Binding-site contacts:
Ligand atom C1 contacts residue ASN489 of chain 1.B at 1.4 Å.
Ligand atom C7 contacts residue ARG547 of chain 1.A at 4.1 Å.
Ligand atom C5 contacts residue SER491 of chain 1.B at 3.9 Å.
Ligand atom O5 contacts residue ASN489 of chain 1.B at 2.4 Å (h-bond).
Ligand atom C1 contacts residue SER491 of chain 1.B at 4.0 Å.
Ligand atom C8 contacts residue ASP514 of chain 1.B at 3.7 Å.
Ligand atom C2 contacts residue ASN489 of chain 1.B at 2.5 Å.
Ligand atom C8 contacts residue ARG547 of chain 1.A at 3.8 Å.
Ligand atom N2 contacts residue ARG547 of chain 1.A at 4.4 Å.
Ligand atom O6 contacts residue SER467 of chain 1.B at 3.6 Å.
Ligand atom C1 contacts residue ASP465 of chain 1.B at 4.0 Å.
Ligand atom O3 contacts residue LYS454 of chain 1.B at 4.1 Å.
Ligand atom O5 contacts residue SER491 of chain 1.B at 3.9 Å.
Ligand atom C2 contacts residue ASP514 of chain 1.B at 3.7 Å.
Ligand atom N2 contacts residue ASN489 of chain 1.B at 2.8 Å (h-bond).
Ligand atom C5 contacts residue SER467 of chain 1.B at 4.3 Å.
Ligand atom O6 contacts residue SER404 of chain 1.B at 4.4 Å.
Ligand atom O5 contacts residue SER467 of chain 1.B at 3.4 Å (h-bond).
Ligand atom C1 contacts residue SER467 of chain 1.B at 4.3 Å.
Ligand atom C7 contacts residue ASP514 of chain 1.B at 3.7 Å.
Ligand atom O5 contacts residue ASP465 of chain 1.B at 4.0 Å.
Ligand atom C3 contacts residue ASN489 of chain 1.B at 3.8 Å.
Ligand atom C7 contacts residue ASN489 of chain 1.B at 3.5 Å.
Ligand atom C8 contacts residue LYS454 of chain 1.B at 3.7 Å.
Ligand atom C8 contacts residue CYS457 of chain 1.B at 3.9 Å (hydrophobic).
Ligand atom C4 contacts residue ASN489 of chain 1.B at 4.2 Å.
Ligand atom O3 contacts residue ARG547 of chain 1.A at 3.9 Å.
Ligand atom N2 contacts residue ASP514 of chain 1.B at 2.8 Å (salt-bridge).
Ligand atom C1 contacts residue ASP514 of chain 1.B at 3.6 Å.
Ligand atom O6 contacts residue LEU468 of chain 1.B at 4.4 Å.
Ligand atom C5 contacts residue ASN489 of chain 1.B at 3.6 Å.
Ligand atom O7 contacts residue ASN489 of chain 1.B at 3.8 Å.
Ligand atom C7 contacts residue LYS454 of chain 1.B at 3.9 Å.
Ligand atom O6 contacts residue LYS454 of chain 1.B at 4.4 Å.
Ligand atom C6 contacts residue SER467 of chain 1.B at 3.9 Å.
Ligand atom O7 contacts residue ILE453 of chain 1.B at 3.9 Å.
Ligand atom C8 contacts residue TYR512 of chain 1.B at 3.8 Å (hydrophobic).
Ligand atom O7 contacts residue LYS454 of chain 1.B at 3.0 Å (salt-bridge).
Ligand atom C3 contacts residue ASP514 of chain 1.B at 3.9 Å.
Ligand atom C8 contacts residue LEU468 of chain 1.B at 4.3 Å (hydrophobic).

Sequence of chain 1.A:
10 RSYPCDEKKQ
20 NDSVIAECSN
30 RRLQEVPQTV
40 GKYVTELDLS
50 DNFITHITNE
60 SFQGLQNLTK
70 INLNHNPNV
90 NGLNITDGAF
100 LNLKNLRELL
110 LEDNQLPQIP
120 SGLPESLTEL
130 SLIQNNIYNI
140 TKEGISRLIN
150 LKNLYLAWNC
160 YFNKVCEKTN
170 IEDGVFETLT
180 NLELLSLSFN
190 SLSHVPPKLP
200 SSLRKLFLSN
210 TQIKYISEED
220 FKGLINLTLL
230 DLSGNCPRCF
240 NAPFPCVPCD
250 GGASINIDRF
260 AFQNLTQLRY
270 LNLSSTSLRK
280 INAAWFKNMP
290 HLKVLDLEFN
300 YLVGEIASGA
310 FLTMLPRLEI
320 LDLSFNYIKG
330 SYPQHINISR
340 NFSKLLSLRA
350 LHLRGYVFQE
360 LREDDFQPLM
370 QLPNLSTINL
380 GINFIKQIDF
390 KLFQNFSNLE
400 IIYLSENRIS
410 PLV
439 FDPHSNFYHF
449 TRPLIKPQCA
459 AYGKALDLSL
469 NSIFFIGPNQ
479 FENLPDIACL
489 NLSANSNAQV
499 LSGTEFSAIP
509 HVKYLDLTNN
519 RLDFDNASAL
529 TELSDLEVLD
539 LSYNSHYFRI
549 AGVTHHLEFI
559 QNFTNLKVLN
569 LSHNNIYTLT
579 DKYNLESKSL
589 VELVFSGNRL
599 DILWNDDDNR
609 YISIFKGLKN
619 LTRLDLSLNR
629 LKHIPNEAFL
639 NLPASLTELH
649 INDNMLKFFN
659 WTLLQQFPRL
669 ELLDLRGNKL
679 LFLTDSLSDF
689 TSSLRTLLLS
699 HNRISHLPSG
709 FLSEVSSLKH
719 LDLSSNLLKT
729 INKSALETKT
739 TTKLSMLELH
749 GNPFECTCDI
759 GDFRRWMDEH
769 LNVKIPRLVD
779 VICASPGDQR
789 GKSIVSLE

Sequence of chain 1.B:
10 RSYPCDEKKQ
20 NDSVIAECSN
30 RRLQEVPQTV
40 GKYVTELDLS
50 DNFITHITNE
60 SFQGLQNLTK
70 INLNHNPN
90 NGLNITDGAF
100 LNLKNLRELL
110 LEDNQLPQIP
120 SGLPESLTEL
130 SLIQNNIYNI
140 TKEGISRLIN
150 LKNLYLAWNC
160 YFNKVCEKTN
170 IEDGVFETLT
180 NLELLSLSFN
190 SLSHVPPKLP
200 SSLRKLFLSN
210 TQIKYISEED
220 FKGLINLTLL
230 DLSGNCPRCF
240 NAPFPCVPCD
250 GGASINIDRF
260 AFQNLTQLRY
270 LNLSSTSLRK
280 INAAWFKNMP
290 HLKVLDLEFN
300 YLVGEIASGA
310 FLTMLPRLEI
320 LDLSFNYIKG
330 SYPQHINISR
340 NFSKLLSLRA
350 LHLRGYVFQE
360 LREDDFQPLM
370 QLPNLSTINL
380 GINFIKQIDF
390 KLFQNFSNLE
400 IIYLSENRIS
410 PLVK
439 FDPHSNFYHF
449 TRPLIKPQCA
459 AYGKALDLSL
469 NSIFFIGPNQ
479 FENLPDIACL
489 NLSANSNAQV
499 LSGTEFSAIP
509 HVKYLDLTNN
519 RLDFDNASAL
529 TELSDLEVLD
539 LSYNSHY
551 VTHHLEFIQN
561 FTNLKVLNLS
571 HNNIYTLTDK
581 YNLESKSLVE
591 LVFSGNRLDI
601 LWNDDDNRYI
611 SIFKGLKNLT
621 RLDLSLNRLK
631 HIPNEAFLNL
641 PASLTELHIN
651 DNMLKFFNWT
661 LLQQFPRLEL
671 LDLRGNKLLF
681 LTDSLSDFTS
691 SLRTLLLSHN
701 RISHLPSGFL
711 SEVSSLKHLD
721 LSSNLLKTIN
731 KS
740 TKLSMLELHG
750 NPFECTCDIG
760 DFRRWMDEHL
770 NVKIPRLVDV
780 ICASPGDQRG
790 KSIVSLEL

The small molecule below binds the protein below.
Small molecule (SMILES): CC(=O)N[C@H]1[C@H](O[C@H]2[C@H](O)[C@@H](NC(C)=O)CO[C@@H]2CO)O[C@H](CO)[C@@H](O)[C@@H]1O